A protein and the small-molecule ligand that binds it are described below.
Small molecule (SMILES): N#Cc1ncccc1CSc1nc(O)c(C#N)c2c1COCC2

Binding-site contacts:
Ligand atom C11 contacts residue NAP1 of chain 1.E at 3.8 Å.
Ligand atom N14 contacts residue LEU209 of chain 1.A at 3.2 Å (h-bond).
Ligand atom C19 contacts residue THR216 of chain 1.A at 3.7 Å.
Ligand atom C12 contacts residue SER164 of chain 1.A at 3.7 Å.
Ligand atom C13 contacts residue LEU209 of chain 1.A at 4.0 Å (hydrophobic).
Ligand atom O15 contacts residue NAP1 of chain 1.E at 2.9 Å.
Ligand atom C13 contacts residue SER164 of chain 1.A at 3.2 Å.
Ligand atom C19 contacts residue NAP1 of chain 1.E at 3.6 Å.
Ligand atom C22 contacts residue ALA220 of chain 1.A at 3.7 Å (hydrophobic).
Ligand atom O15 contacts residue TYR177 of chain 1.A at 2.5 Å (h-bond).
Ligand atom C2 contacts residue TYR177 of chain 1.A at 3.9 Å (hydrophobic).
Ligand atom O4 contacts residue VAL225 of chain 1.A at 3.7 Å.
Ligand atom N23 contacts residue SER119 of chain 1.A at 3.4 Å.
Ligand atom N18 contacts residue THR216 of chain 1.A at 3.5 Å.
Ligand atom N14 contacts residue LEU211 of chain 1.A at 3.9 Å.
Ligand atom C6 contacts residue TYR171 of chain 1.A at 4.0 Å (hydrophobic).
Ligand atom N23 contacts residue ALA220 of chain 1.A at 3.3 Å.
Ligand atom N18 contacts residue ALA217 of chain 1.A at 4.0 Å.
Ligand atom C11 contacts residue TYR177 of chain 1.A at 3.5 Å (hydrophobic).
Ligand atom C20 contacts residue NAP1 of chain 1.E at 3.5 Å.
Ligand atom N14 contacts residue SER164 of chain 1.A at 3.3 Å (h-bond).
Ligand atom C3 contacts residue MET227 of chain 1.A at 3.7 Å (hydrophobic).
Ligand atom N23 contacts residue THR118 of chain 1.A at 3.3 Å (h-bond).
Ligand atom C2 contacts residue THR118 of chain 1.A at 3.9 Å.
Ligand atom N23 contacts residue LEU120 of chain 1.A at 3.7 Å.
Ligand atom N14 contacts residue GLY210 of chain 1.A at 3.5 Å.
Ligand atom C5 contacts residue VAL221 of chain 1.A at 3.8 Å (hydrophobic).
Ligand atom O15 contacts residue SER164 of chain 1.A at 2.5 Å (h-bond).
Ligand atom C19 contacts residue ALA217 of chain 1.A at 4.0 Å (hydrophobic).
Ligand atom N10 contacts residue TYR177 of chain 1.A at 3.4 Å.
Ligand atom S16 contacts residue LEU120 of chain 1.A at 3.9 Å.
Ligand atom S16 contacts residue VAL174 of chain 1.A at 3.8 Å.
Ligand atom C11 contacts residue SER164 of chain 1.A at 3.4 Å.
Ligand atom C22 contacts residue THR118 of chain 1.A at 3.6 Å.
Ligand atom C21 contacts residue ILE115 of chain 1.A at 3.8 Å (hydrophobic).
Ligand atom C17 contacts residue THR118 of chain 1.A at 4.0 Å.
Ligand atom C3 contacts residue VAL225 of chain 1.A at 3.8 Å (hydrophobic).
Ligand atom C20 contacts residue ILE115 of chain 1.A at 3.8 Å (hydrophobic).
Ligand atom N14 contacts residue LEU165 of chain 1.A at 3.4 Å.
Ligand atom C21 contacts residue TYR177 of chain 1.A at 3.7 Å (hydrophobic).

Sequence of chain 1.A:
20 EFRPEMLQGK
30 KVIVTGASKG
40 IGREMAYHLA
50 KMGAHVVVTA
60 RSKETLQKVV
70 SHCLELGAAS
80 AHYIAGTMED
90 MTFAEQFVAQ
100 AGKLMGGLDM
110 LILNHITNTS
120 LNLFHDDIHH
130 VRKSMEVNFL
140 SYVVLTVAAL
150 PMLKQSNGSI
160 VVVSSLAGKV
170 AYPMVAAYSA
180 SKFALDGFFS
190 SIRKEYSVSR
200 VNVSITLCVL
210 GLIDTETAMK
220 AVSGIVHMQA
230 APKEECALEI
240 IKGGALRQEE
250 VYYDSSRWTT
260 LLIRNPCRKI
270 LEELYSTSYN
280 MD